Binding-site contacts:
Ligand atom C8 contacts residue ASN368 of chain 1.B at 4.3 Å.
Ligand atom C4 contacts residue ASN368 of chain 1.B at 4.2 Å.
Ligand atom C8 contacts residue SER333 of chain 1.B at 4.1 Å.
Ligand atom C1 contacts residue ASN368 of chain 1.B at 1.4 Å.
Ligand atom C2 contacts residue ASN368 of chain 1.B at 2.5 Å.
Ligand atom N2 contacts residue GLN337 of chain 1.B at 4.3 Å.
Ligand atom O6 contacts residue HIS365 of chain 1.B at 3.5 Å.
Ligand atom O5 contacts residue ASN368 of chain 1.B at 2.4 Å (h-bond).
Ligand atom O6 contacts residue ARG364 of chain 1.B at 3.4 Å (salt-bridge).
Ligand atom C8 contacts residue GLN337 of chain 1.B at 3.4 Å.
Ligand atom C6 contacts residue ARG364 of chain 1.B at 4.4 Å.
Ligand atom C6 contacts residue HIS365 of chain 1.B at 3.4 Å.
Ligand atom C7 contacts residue ASN368 of chain 1.B at 3.2 Å.
Ligand atom O7 contacts residue GLN337 of chain 1.B at 3.2 Å.
Ligand atom C7 contacts residue HIS365 of chain 1.B at 4.3 Å.
Ligand atom N2 contacts residue HIS365 of chain 1.B at 3.8 Å.
Ligand atom C3 contacts residue ASN368 of chain 1.B at 3.8 Å.
Ligand atom O7 contacts residue ASN368 of chain 1.B at 3.3 Å (h-bond).
Ligand atom O5 contacts residue ARG364 of chain 1.B at 4.4 Å.
Ligand atom C7 contacts residue GLN337 of chain 1.B at 3.4 Å.
Ligand atom N2 contacts residue ASN368 of chain 1.B at 2.9 Å (h-bond).
Ligand atom C8 contacts residue HIS365 of chain 1.B at 3.9 Å.
Ligand atom C5 contacts residue ASN368 of chain 1.B at 3.7 Å.

Sequence of chain 1.B:
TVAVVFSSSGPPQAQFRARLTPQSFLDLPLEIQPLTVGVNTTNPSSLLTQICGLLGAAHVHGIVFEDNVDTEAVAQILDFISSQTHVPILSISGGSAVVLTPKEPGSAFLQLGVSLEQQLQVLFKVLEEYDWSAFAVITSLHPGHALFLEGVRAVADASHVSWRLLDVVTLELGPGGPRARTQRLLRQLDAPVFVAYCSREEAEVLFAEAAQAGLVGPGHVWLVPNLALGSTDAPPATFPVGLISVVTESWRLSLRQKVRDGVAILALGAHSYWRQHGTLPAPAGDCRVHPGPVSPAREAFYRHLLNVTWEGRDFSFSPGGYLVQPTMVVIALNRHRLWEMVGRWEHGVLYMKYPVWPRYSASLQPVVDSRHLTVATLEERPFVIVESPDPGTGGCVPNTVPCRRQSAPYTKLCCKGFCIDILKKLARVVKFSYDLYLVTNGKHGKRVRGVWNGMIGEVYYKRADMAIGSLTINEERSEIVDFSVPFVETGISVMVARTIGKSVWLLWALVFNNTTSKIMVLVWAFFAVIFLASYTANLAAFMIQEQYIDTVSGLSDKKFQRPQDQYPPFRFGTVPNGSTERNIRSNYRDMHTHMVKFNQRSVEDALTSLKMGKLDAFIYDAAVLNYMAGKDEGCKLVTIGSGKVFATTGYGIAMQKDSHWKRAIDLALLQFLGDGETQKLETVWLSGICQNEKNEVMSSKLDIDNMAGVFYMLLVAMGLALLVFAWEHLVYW

A small-molecule ligand and the protein it binds are described below.
Small molecule (SMILES): CC(=O)N[C@H]1[C@H](O[C@H]2[C@H](O)[C@@H](NC(C)=O)CO[C@@H]2CO)O[C@H](CO)[C@@H](O)[C@@H]1O